The small molecule below binds the protein below.
Small molecule (SMILES): O=C(O)[C@@H]1O[C@H](O[C@H]2[C@@H](OS(=O)(=O)O)O[C@@H](O)[C@H](NS(=O)(=O)O)[C@H]2O)[C@@H](OS(=O)(=O)O)[C@H](O)[C@@H]1O

Sequence of chain 1.B:
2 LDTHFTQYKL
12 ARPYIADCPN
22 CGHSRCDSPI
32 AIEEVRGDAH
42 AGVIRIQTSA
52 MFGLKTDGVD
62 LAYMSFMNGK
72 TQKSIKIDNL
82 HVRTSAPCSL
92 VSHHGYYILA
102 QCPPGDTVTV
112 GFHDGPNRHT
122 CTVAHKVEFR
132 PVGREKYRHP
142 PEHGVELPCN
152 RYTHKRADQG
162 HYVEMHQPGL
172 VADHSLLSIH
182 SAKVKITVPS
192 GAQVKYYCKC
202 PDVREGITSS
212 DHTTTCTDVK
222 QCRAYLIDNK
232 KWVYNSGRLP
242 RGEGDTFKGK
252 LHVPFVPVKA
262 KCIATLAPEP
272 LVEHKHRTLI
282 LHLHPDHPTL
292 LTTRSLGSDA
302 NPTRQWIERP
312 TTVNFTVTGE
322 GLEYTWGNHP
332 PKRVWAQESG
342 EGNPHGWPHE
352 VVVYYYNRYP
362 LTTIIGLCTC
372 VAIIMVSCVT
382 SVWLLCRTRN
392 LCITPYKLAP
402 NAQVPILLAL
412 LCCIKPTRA

Binding-site contacts:
Ligand atom C3 contacts residue ARG157 of chain 1.B at 3.7 Å.
Ligand atom O6B contacts residue ARG157 of chain 1.B at 3.3 Å (salt-bridge).
Ligand atom O4 contacts residue HIS155 of chain 1.B at 3.5 Å (h-bond).
Ligand atom OAF contacts residue ALA158 of chain 1.B at 3.3 Å.
Ligand atom C5 contacts residue LEU62 of chain 1.B at 3.8 Å (hydrophobic).
Ligand atom O5B contacts residue LYS156 of chain 1.B at 3.3 Å.
Ligand atom O6B contacts residue LEU62 of chain 1.B at 4.0 Å.
Ligand atom SAG contacts residue ARG157 of chain 1.B at 3.6 Å (salt-bridge).
Ligand atom O5 contacts residue ARG157 of chain 1.B at 3.8 Å.
Ligand atom C3 contacts residue ALA158 of chain 1.B at 4.0 Å (hydrophobic).
Ligand atom O6B contacts residue HIS94 of chain 1.B at 4.0 Å.
Ligand atom O6A contacts residue LEU62 of chain 1.B at 3.4 Å.
Ligand atom O6A contacts residue SER93 of chain 1.B at 3.2 Å.
Ligand atom C6 contacts residue HIS94 of chain 1.B at 3.9 Å.
Ligand atom OAH contacts residue ASP3 of chain 1.B at 4.0 Å.
Ligand atom O4 contacts residue SER93 of chain 1.B at 3.0 Å (h-bond).
Ligand atom O6A contacts residue HIS94 of chain 1.B at 3.2 Å (h-bond).
Ligand atom C3 contacts residue LYS156 of chain 1.B at 4.0 Å.
Ligand atom O3 contacts residue ARG157 of chain 1.B at 3.3 Å (salt-bridge).
Ligand atom C2 contacts residue ALA158 of chain 1.B at 3.7 Å (hydrophobic).
Ligand atom O4 contacts residue LYS156 of chain 1.B at 3.5 Å.
Ligand atom OAH contacts residue THR4 of chain 1.B at 3.7 Å.
Ligand atom OAH contacts residue LEU2 of chain 1.B at 2.8 Å (h-bond).
Ligand atom C6 contacts residue HIS155 of chain 1.B at 3.4 Å.
Ligand atom O3 contacts residue LYS156 of chain 1.B at 3.0 Å.
Ligand atom OAF contacts residue THR4 of chain 1.B at 2.9 Å (h-bond).
Ligand atom OAF contacts residue ARG157 of chain 1.B at 2.8 Å (salt-bridge).
Ligand atom C6 contacts residue SER93 of chain 1.B at 4.0 Å.
Ligand atom O3 contacts residue ALA158 of chain 1.B at 3.0 Å (h-bond).
Ligand atom OBI contacts residue LYS156 of chain 1.B at 4.0 Å.
Ligand atom SAG contacts residue THR4 of chain 1.B at 3.9 Å.
Ligand atom C5 contacts residue HIS155 of chain 1.B at 4.0 Å.
Ligand atom C4 contacts residue LYS156 of chain 1.B at 4.0 Å.
Ligand atom O6B contacts residue LYS156 of chain 1.B at 3.3 Å.
Ligand atom O6B contacts residue HIS155 of chain 1.B at 3.3 Å (h-bond).
Ligand atom O6A contacts residue HIS155 of chain 1.B at 3.8 Å.
Ligand atom C6 contacts residue LEU62 of chain 1.B at 3.5 Å (hydrophobic).
Ligand atom O5 contacts residue HIS155 of chain 1.B at 3.6 Å.
Ligand atom OAH contacts residue ARG157 of chain 1.B at 3.1 Å (salt-bridge).
Ligand atom O5 contacts residue LYS156 of chain 1.B at 3.4 Å.